Binding-site contacts:
Ligand atom N3B contacts residue GLY110 of chain 1.B at 3.5 Å.
Ligand atom O3G contacts residue HIS112 of chain 1.B at 3.4 Å.
Ligand atom O1B contacts residue LYS99 of chain 1.B at 2.9 Å (salt-bridge).
Ligand atom O3' contacts residue GLY98 of chain 1.B at 2.8 Å (h-bond).
Ligand atom N3 contacts residue TYR105 of chain 1.B at 3.3 Å (h-bond).
Ligand atom N1 contacts residue GLU46 of chain 1.B at 3.5 Å.
Ligand atom O1A contacts residue VAL114 of chain 1.B at 3.4 Å (h-bond).
Ligand atom O2G contacts residue HIS112 of chain 1.B at 3.0 Å (h-bond).
Ligand atom O2A contacts residue ILE116 of chain 1.B at 2.8 Å (h-bond).
Ligand atom O2G contacts residue GLY110 of chain 1.B at 3.3 Å.
Ligand atom O3A contacts residue VAL114 of chain 1.B at 3.4 Å (h-bond).
Ligand atom O2G contacts residue LEU111 of chain 1.B at 2.7 Å (h-bond).
Ligand atom O4' contacts residue ILE90 of chain 1.B at 3.3 Å.
Ligand atom O1B contacts residue ASN42 of chain 1.B at 3.1 Å (h-bond).
Ligand atom O2G contacts residue LYS334 of chain 1.B at 2.8 Å (salt-bridge).
Ligand atom C2 contacts residue GLU46 of chain 1.B at 3.3 Å.
Ligand atom C5' contacts residue GLY97 of chain 1.B at 3.5 Å.
Ligand atom O1G contacts residue GLN332 of chain 1.B at 3.1 Å (h-bond).
Ligand atom O3' contacts residue LYS99 of chain 1.B at 3.5 Å.
Ligand atom N7 contacts residue MET74 of chain 1.B at 3.4 Å.
Ligand atom O3G contacts residue VAL114 of chain 1.B at 2.8 Å (h-bond).
Ligand atom O2' contacts residue GLY98 of chain 1.B at 3.3 Å (h-bond).
Ligand atom O2B contacts residue LEU111 of chain 1.B at 3.2 Å (h-bond).
Ligand atom O1A contacts residue GLY113 of chain 1.B at 3.4 Å.
Ligand atom O3A contacts residue GLY113 of chain 1.B at 3.0 Å.
Ligand atom O1A contacts residue MG1 of chain 1.F at 2.8 Å.
Ligand atom C4' contacts residue GLY97 of chain 1.B at 3.5 Å.
Ligand atom O2A contacts residue GLY115 of chain 1.B at 3.4 Å.
Ligand atom O3G contacts residue GLY113 of chain 1.B at 3.1 Å (h-bond).
Ligand atom O2B contacts residue GLY113 of chain 1.B at 2.8 Å (h-bond).
Ligand atom C5' contacts residue ALA96 of chain 1.B at 3.4 Å (hydrophobic).
Ligand atom N6 contacts residue ASP69 of chain 1.B at 2.9 Å (salt-bridge).
Ligand atom O1A contacts residue GLY115 of chain 1.B at 3.5 Å (h-bond).
Ligand atom O1G contacts residue LYS334 of chain 1.B at 3.3 Å (salt-bridge).
Ligand atom N7 contacts residue ASN42 of chain 1.B at 3.4 Å.
Ligand atom O2B contacts residue HIS112 of chain 1.B at 3.3 Å (h-bond).
Ligand atom O1G contacts residue GLU38 of chain 1.B at 2.9 Å (salt-bridge).
Ligand atom O3G contacts residue GLY115 of chain 1.B at 2.8 Å (h-bond).
Ligand atom O1A contacts residue ILE116 of chain 1.B at 3.2 Å.
Ligand atom O2A contacts residue ASN42 of chain 1.B at 3.0 Å (h-bond).

A protein and the small-molecule ligand that binds it are described below.
Small molecule (SMILES): Nc1ncnc2c1ncn2[C@@H]1O[C@H](CO[P](=O)(O)O[P](=O)(O)NP(=O)(O)O)[C@@H](O)[C@H]1O

Sequence of chain 1.B:
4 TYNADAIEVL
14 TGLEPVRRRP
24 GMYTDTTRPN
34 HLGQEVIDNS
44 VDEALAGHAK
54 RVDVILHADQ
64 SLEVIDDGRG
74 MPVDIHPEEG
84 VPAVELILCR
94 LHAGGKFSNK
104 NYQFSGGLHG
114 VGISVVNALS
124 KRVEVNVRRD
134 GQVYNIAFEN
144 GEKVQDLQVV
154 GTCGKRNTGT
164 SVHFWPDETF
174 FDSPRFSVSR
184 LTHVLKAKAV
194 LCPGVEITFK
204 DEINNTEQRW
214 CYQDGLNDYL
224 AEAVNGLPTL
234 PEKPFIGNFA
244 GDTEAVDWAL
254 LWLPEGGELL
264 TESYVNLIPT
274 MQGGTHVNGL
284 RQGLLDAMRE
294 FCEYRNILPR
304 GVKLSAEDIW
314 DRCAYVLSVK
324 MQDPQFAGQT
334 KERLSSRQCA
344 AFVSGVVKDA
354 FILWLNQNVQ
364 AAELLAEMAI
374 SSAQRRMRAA